Sequence of chain 2.E:
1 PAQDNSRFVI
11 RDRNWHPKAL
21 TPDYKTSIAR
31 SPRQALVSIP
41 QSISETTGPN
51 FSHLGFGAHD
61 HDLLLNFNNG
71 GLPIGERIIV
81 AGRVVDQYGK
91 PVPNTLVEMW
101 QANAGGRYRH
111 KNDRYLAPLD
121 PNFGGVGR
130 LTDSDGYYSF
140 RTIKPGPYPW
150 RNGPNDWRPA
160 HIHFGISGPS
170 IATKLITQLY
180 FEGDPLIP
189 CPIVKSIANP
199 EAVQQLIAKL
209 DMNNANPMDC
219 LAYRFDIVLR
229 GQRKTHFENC

Sequence of chain 3.B:
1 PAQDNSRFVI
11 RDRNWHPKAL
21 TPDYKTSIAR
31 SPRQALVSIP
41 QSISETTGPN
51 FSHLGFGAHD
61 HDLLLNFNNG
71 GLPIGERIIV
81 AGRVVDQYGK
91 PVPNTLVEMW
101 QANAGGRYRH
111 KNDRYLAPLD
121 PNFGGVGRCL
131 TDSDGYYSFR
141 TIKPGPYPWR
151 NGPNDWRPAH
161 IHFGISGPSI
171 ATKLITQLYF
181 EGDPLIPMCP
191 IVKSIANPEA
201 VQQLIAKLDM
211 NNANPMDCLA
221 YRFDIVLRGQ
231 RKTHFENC

Binding-site contacts:
Ligand atom F9 contacts residue ARG150 of chain 3.E at 4.0 Å.
Ligand atom F9 contacts residue MET216 of chain 2.E at 3.8 Å.
Ligand atom O7 contacts residue PRO153 of chain 3.E at 3.6 Å.
Ligand atom O7 contacts residue ILE39 of chain 3.B at 3.9 Å.
Ligand atom C4 contacts residue ARG150 of chain 3.E at 4.3 Å.
Ligand atom C5 contacts residue PRO215 of chain 2.E at 4.2 Å (hydrophobic).
Ligand atom O8 contacts residue ILE39 of chain 3.B at 4.3 Å.
Ligand atom O8 contacts residue PRO40 of chain 3.B at 4.5 Å.
Ligand atom C1 contacts residue ILE39 of chain 3.B at 4.2 Å (hydrophobic).
Ligand atom C5 contacts residue MET216 of chain 2.E at 3.4 Å (hydrophobic).
Ligand atom O8 contacts residue SER38 of chain 3.B at 2.9 Å (h-bond).
Ligand atom C5 contacts residue PRO40 of chain 3.B at 3.8 Å (hydrophobic).
Ligand atom C3 contacts residue LEU160 of chain 3.C at 4.2 Å (hydrophobic).
Ligand atom C3 contacts residue MET216 of chain 2.E at 4.1 Å (hydrophobic).
Ligand atom O8 contacts residue ARG150 of chain 3.E at 3.5 Å.
Ligand atom C2 contacts residue SER38 of chain 3.B at 3.8 Å.
Ligand atom F9 contacts residue PRO40 of chain 3.B at 4.1 Å.
Ligand atom C1 contacts residue PRO40 of chain 3.B at 4.1 Å (hydrophobic).
Ligand atom C2 contacts residue ARG150 of chain 3.E at 3.9 Å.
Ligand atom O7 contacts residue SER38 of chain 3.B at 3.1 Å.
Ligand atom C1 contacts residue SER38 of chain 3.B at 4.1 Å.
Ligand atom C6 contacts residue PRO215 of chain 2.E at 4.1 Å (hydrophobic).
Ligand atom C4 contacts residue MET216 of chain 2.E at 3.5 Å (hydrophobic).
Ligand atom O7 contacts residue GLY152 of chain 3.E at 4.0 Å.
Ligand atom C4 contacts residue PRO40 of chain 3.B at 4.0 Å (hydrophobic).
Ligand atom C1 contacts residue MET216 of chain 2.E at 4.4 Å (hydrophobic).
Ligand atom C6 contacts residue PRO40 of chain 3.B at 4.2 Å (hydrophobic).
Ligand atom C1 contacts residue PRO153 of chain 3.E at 4.4 Å (hydrophobic).
Ligand atom C3 contacts residue ARG150 of chain 3.E at 3.4 Å.
Ligand atom C3 contacts residue PRO40 of chain 3.B at 3.8 Å (hydrophobic).
Ligand atom C2 contacts residue LEU160 of chain 3.C at 4.4 Å (hydrophobic).
Ligand atom C6 contacts residue PRO153 of chain 3.E at 3.8 Å (hydrophobic).
Ligand atom C2 contacts residue ILE39 of chain 3.B at 4.4 Å (hydrophobic).
Ligand atom O8 contacts residue LEU160 of chain 3.C at 3.9 Å.
Ligand atom C6 contacts residue MET216 of chain 2.E at 3.9 Å (hydrophobic).
Ligand atom C2 contacts residue PRO40 of chain 3.B at 3.9 Å (hydrophobic).

A small-molecule ligand and the protein it binds are described below.
Small molecule (SMILES): Oc1ccc(F)cc1O

Sequence of chain 3.E:
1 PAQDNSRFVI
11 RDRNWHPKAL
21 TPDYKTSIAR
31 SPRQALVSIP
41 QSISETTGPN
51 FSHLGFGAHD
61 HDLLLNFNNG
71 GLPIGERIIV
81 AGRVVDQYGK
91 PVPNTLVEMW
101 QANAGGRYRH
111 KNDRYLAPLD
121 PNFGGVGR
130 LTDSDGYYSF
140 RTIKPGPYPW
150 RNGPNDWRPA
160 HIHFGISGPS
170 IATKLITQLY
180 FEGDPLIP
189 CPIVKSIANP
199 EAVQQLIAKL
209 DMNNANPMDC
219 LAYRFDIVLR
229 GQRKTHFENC

Sequence of chain 3.C:
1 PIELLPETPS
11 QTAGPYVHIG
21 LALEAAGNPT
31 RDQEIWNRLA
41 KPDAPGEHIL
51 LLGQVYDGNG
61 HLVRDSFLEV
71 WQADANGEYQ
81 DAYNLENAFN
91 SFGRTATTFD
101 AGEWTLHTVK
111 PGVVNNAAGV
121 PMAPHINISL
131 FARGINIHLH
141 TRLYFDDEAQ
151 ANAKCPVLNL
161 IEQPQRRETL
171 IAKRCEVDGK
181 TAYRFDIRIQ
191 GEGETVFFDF